Sequence of chain 48.B:
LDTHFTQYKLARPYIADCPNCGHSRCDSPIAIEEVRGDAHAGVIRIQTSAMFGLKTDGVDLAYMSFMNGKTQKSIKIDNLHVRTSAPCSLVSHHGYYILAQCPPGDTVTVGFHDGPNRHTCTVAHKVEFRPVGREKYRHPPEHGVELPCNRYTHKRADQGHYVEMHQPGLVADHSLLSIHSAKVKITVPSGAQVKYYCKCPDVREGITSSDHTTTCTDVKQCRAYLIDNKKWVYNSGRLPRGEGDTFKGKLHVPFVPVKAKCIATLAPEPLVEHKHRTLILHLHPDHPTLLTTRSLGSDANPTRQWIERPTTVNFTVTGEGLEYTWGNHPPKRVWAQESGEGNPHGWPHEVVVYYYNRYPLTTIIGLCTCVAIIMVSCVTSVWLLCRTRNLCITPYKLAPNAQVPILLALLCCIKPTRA

Sequence of chain 36.B:
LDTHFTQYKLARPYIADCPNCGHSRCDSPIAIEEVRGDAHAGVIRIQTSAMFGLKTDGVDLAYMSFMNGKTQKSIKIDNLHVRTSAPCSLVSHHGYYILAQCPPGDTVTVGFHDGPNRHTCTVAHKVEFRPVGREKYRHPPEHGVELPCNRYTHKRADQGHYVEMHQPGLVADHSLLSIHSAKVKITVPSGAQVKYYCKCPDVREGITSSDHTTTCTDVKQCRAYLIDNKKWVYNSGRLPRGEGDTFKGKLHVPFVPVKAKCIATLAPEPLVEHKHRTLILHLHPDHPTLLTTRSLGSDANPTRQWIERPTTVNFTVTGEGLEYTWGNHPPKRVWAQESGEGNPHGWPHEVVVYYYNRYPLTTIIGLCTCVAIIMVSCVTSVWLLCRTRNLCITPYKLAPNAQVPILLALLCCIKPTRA

Sequence of chain 35.B:
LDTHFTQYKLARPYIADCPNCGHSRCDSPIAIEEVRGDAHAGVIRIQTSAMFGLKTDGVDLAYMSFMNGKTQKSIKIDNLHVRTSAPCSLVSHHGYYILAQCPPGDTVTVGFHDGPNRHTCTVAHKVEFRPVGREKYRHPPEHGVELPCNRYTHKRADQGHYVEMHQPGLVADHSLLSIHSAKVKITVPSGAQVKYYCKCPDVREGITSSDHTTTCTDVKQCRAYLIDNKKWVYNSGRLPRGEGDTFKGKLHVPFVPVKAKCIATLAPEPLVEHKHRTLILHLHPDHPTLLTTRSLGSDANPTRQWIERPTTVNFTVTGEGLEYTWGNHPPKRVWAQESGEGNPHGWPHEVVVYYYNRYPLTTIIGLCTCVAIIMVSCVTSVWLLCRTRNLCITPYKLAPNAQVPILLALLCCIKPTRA

Binding-site contacts:
Ligand atom C3 contacts residue U9A1 of chain 48.I at 0.4 Å.
Ligand atom OBE contacts residue U9A1 of chain 36.I at 1.6 Å (h-bond).
Ligand atom C5 contacts residue U9A1 of chain 36.I at 0.4 Å.
Ligand atom OBI contacts residue U9A1 of chain 36.I at 0.9 Å (h-bond).
Ligand atom C1 contacts residue U9A1 of chain 48.I at 0.3 Å.
Ligand atom O5B contacts residue U9A1 of chain 36.I at 1.3 Å.
Ligand atom C5 contacts residue U9A1 of chain 48.I at 1.6 Å.
Ligand atom N2 contacts residue U972 of chain 36.I at 0.5 Å (h-bond).
Ligand atom OBI contacts residue U972 of chain 48.I at 1.6 Å (h-bond).
Ligand atom OBC contacts residue U9A1 of chain 48.I at 0.1 Å (h-bond).
Ligand atom C1 contacts residue U972 of chain 36.I at 1.2 Å.
Ligand atom OBF contacts residue U9A1 of chain 36.I at 1.5 Å.
Ligand atom C2 contacts residue U972 of chain 36.I at 1.2 Å.
Ligand atom C3 contacts residue U9A1 of chain 36.I at 1.3 Å.
Ligand atom C2 contacts residue U9A1 of chain 48.I at 1.3 Å.
Ligand atom OBH contacts residue U972 of chain 48.I at 1.0 Å (h-bond).
Ligand atom OAF contacts residue U972 of chain 36.I at 0.1 Å (h-bond).
Ligand atom O2 contacts residue U9A1 of chain 48.I at 0.5 Å (h-bond).
Ligand atom SBG contacts residue U9A1 of chain 36.I at 0.3 Å.
Ligand atom C4 contacts residue U9A1 of chain 48.I at 0.7 Å.
Ligand atom SAG contacts residue U972 of chain 36.I at 1.4 Å (h-bond).
Ligand atom SBB contacts residue U9A1 of chain 36.I at 1.1 Å (h-bond).
Ligand atom O1 contacts residue U9A1 of chain 48.I at 0.9 Å (h-bond).
Ligand atom O1 contacts residue U972 of chain 36.I at 1.0 Å (h-bond).
Ligand atom OBA contacts residue U9A1 of chain 36.I at 1.0 Å (h-bond).
Ligand atom O5B contacts residue U9A1 of chain 48.I at 1.5 Å (h-bond).
Ligand atom O4 contacts residue U9A1 of chain 48.I at 1.3 Å.
Ligand atom N2 contacts residue U9A1 of chain 48.I at 1.4 Å (h-bond).
Ligand atom C4 contacts residue U9A1 of chain 36.I at 0.9 Å.
Ligand atom O3 contacts residue U9A1 of chain 36.I at 1.5 Å (h-bond).
Ligand atom O5 contacts residue U9A1 of chain 36.I at 0.8 Å (h-bond).
Ligand atom OBH contacts residue U9A1 of chain 36.I at 1.4 Å (h-bond).
Ligand atom O3 contacts residue U9A1 of chain 48.I at 0.8 Å (h-bond).
Ligand atom OBA contacts residue U9A1 of chain 48.I at 1.0 Å (h-bond).
Ligand atom SBG contacts residue U972 of chain 48.I at 1.1 Å (h-bond).
Ligand atom SBB contacts residue U9A1 of chain 48.I at 1.2 Å.
Ligand atom C2 contacts residue U9A1 of chain 48.I at 1.1 Å.
Ligand atom O5 contacts residue U9A1 of chain 48.I at 1.7 Å (h-bond).
Ligand atom O5B contacts residue U972 of chain 48.I at 1.6 Å (h-bond).
Ligand atom O4 contacts residue U9A1 of chain 36.I at 0.7 Å.

The small molecule below binds the protein below.
Small molecule (SMILES): O=C(O)[C@@H]1O[C@H](O[C@H]2[C@@H](OS(=O)(=O)O)O[C@@H](O)[C@H](NS(=O)(=O)O)[C@H]2O)[C@@H](OS(=O)(=O)O)[C@H](O)[C@@H]1O